The small molecule below binds the protein below.
Small molecule (SMILES): CSc1ccc2c(c1)N(CC[C@H]1CCCCN1C)c1ccccc1S2

Binding-site contacts:
Ligand atom CAI contacts residue LZU1 of chain 2.H at 0.1 Å.
Ligand atom CAK contacts residue LZU1 of chain 2.H at 0.1 Å.
Ligand atom CAF contacts residue LZU1 of chain 2.H at 1.6 Å.
Ligand atom CAH contacts residue LZU1 of chain 2.H at 0.2 Å.
Ligand atom CAQ contacts residue LZU1 of chain 2.H at 0.0 Å.
Ligand atom NAW contacts residue LZU1 of chain 2.H at 0.1 Å (h-bond).
Ligand atom CAM contacts residue LZU1 of chain 2.H at 0.3 Å.
Ligand atom CAS contacts residue LZU1 of chain 2.H at 0.1 Å.
Ligand atom CAR contacts residue LZU1 of chain 2.H at 0.1 Å.
Ligand atom NAV contacts residue LZU1 of chain 2.H at 1.0 Å.
Ligand atom SAY contacts residue LZU1 of chain 2.H at 0.1 Å (h-bond).
Ligand atom SAX contacts residue LZU1 of chain 2.H at 0.0 Å (h-bond).
Ligand atom CAN contacts residue LZU1 of chain 2.H at 0.2 Å.
Ligand atom CAG contacts residue LZU1 of chain 2.H at 0.7 Å.
Ligand atom CAB contacts residue LZU1 of chain 2.H at 0.0 Å.
Ligand atom CAL contacts residue LZU1 of chain 2.H at 0.3 Å.
Ligand atom CAJ contacts residue SER1060 of chain 2.A at 3.7 Å.
Ligand atom CAJ contacts residue GLU577 of chain 2.A at 3.7 Å.
Ligand atom CAA contacts residue ARG1064 of chain 2.A at 3.6 Å.
Ligand atom CAU contacts residue ARG1064 of chain 2.A at 3.8 Å.
Ligand atom CAE contacts residue LZU1 of chain 2.H at 0.9 Å.
Ligand atom CAM contacts residue ARG1064 of chain 2.A at 3.7 Å.
Ligand atom CAK contacts residue GLU577 of chain 2.A at 3.3 Å.
Ligand atom CAT contacts residue LZU1 of chain 2.H at 0.1 Å.
Ligand atom CAP contacts residue LZU1 of chain 2.H at 0.8 Å.
Ligand atom CAO contacts residue LZU1 of chain 2.H at 0.1 Å.
Ligand atom CAC contacts residue LZU1 of chain 2.H at 0.2 Å.
Ligand atom CAD contacts residue LZU1 of chain 2.H at 0.2 Å.
Ligand atom SAY contacts residue MET1065 of chain 2.A at 3.4 Å.
Ligand atom CAB contacts residue ARG1061 of chain 2.A at 3.3 Å.
Ligand atom SAY contacts residue PRO1066 of chain 2.A at 3.5 Å (h-bond).
Ligand atom SAX contacts residue HIS575 of chain 2.A at 3.6 Å.
Ligand atom CAJ contacts residue LZU1 of chain 2.H at 0.1 Å.
Ligand atom CAK contacts residue SER1060 of chain 2.A at 3.5 Å.
Ligand atom CAI contacts residue GLU577 of chain 2.A at 3.8 Å.
Ligand atom CAB contacts residue ASP578 of chain 2.A at 3.7 Å.
Ligand atom CAJ contacts residue ASP578 of chain 2.A at 3.6 Å.
Ligand atom CAU contacts residue LZU1 of chain 2.H at 0.0 Å.
Ligand atom CAA contacts residue LZU1 of chain 2.H at 0.9 Å.
Ligand atom CAP contacts residue ARG1064 of chain 2.A at 3.6 Å.

Sequence of chain 2.A:
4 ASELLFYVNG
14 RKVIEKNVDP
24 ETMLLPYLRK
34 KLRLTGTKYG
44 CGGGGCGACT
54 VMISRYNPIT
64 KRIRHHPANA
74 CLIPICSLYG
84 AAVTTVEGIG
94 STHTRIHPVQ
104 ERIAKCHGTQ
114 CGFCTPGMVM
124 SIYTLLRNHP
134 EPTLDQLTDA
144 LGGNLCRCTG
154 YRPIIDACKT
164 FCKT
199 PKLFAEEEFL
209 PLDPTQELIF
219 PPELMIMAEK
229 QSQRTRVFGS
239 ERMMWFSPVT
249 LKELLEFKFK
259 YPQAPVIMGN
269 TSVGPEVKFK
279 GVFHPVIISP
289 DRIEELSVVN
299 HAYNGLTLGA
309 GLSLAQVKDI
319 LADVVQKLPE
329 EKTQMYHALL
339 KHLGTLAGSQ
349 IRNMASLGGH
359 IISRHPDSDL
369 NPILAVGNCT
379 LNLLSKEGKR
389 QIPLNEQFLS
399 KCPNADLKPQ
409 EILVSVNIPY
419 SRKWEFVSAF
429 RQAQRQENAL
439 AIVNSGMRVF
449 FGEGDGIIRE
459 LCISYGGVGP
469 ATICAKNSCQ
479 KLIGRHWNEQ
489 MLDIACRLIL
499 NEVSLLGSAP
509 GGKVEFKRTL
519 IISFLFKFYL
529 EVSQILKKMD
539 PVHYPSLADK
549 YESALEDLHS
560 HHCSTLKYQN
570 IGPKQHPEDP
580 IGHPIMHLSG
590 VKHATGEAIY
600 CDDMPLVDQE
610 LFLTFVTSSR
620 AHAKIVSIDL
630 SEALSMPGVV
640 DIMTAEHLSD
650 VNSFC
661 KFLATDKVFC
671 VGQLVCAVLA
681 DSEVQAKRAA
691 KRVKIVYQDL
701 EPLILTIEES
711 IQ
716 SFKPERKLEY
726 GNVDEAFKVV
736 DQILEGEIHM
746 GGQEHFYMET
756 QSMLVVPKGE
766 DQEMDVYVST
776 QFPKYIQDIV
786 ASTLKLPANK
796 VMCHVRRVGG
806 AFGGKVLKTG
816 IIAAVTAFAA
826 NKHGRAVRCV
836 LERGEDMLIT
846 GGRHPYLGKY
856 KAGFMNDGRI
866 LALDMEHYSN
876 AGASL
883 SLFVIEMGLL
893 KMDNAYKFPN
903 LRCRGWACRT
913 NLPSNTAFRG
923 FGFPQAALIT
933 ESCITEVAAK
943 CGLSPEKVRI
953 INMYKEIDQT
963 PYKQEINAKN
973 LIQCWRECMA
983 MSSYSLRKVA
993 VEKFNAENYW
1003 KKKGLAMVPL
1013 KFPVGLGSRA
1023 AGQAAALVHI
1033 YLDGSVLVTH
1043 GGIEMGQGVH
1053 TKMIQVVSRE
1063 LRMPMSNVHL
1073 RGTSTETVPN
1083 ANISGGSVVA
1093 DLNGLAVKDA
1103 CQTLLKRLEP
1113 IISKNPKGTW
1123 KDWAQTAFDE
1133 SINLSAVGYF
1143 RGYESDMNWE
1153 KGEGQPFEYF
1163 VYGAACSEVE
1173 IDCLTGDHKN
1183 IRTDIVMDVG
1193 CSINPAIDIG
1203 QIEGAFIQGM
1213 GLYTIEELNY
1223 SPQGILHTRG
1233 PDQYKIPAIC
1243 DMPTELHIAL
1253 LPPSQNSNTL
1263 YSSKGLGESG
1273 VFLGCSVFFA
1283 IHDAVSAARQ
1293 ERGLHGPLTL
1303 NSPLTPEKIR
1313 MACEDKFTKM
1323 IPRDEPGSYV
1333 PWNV